This small molecule binds to this protein.
Small molecule (SMILES): CC[C@H](C)[C@H](NC(=O)[C@H](CO)NC(=O)[C@H](CCCN=C(N)N)NC(=O)[C@@H](NC(=O)[C@@H]1CCCN1C(=O)[C@@H]1CCCN1C(=O)[C@H](C)N)C(C)C)C(=O)N[C@H](C=O)Cc1ccc(O)cc1

Sequence of chain 7.U:
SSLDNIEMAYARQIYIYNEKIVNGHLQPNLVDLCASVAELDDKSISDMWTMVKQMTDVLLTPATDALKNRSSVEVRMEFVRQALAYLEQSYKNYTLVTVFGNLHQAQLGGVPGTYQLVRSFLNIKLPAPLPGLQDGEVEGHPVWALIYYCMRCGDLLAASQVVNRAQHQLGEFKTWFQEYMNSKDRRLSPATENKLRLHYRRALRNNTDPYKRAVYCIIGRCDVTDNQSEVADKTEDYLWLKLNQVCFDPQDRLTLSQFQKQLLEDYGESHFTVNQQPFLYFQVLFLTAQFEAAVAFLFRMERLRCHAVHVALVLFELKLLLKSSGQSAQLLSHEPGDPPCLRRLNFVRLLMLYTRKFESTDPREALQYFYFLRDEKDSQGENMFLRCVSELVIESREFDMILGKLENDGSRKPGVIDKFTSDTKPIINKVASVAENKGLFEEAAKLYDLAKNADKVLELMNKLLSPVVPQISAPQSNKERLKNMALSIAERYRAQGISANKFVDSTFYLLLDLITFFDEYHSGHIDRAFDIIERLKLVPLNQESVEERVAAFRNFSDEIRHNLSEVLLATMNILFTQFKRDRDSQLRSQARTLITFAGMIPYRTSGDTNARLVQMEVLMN

Binding-site contacts:
Ligand atom CB contacts residue LEU286 of chain 7.U at 3.9 Å (hydrophobic).
Ligand atom N contacts residue ASN227 of chain 7.U at 3.0 Å (h-bond).
Ligand atom O contacts residue LYS234 of chain 7.U at 3.6 Å.
Ligand atom CG2 contacts residue GLU236 of chain 7.U at 3.3 Å.
Ligand atom O contacts residue HIS277 of chain 7.U at 3.4 Å.
Ligand atom CG2 contacts residue PHE278 of chain 7.U at 3.7 Å (hydrophobic).
Ligand atom C contacts residue THR235 of chain 7.U at 3.6 Å.
Ligand atom C contacts residue THR235 of chain 7.U at 3.6 Å.
Ligand atom C contacts residue ASN227 of chain 7.U at 3.5 Å.
Ligand atom N contacts residue THR235 of chain 7.U at 3.5 Å (h-bond).
Ligand atom CG2 contacts residue HIS277 of chain 7.U at 3.3 Å.
Ligand atom CD1 contacts residue TYR91 of chain 7.U at 3.9 Å (hydrophobic).
Ligand atom CG1 contacts residue VAL280 of chain 7.U at 4.0 Å (hydrophobic).
Ligand atom CG2 contacts residue ASN281 of chain 7.U at 3.6 Å.
Ligand atom N contacts residue THR235 of chain 7.U at 3.9 Å.
Ligand atom O contacts residue ASN227 of chain 7.U at 3.6 Å.
Ligand atom CG2 contacts residue LEU286 of chain 7.U at 3.7 Å (hydrophobic).
Ligand atom CG contacts residue HIS277 of chain 7.U at 3.8 Å.
Ligand atom C contacts residue LEU286 of chain 7.U at 3.8 Å (hydrophobic).
Ligand atom CD1 contacts residue TYR94 of chain 7.U at 3.5 Å (hydrophobic).
Ligand atom CG1 contacts residue TYR94 of chain 7.U at 3.8 Å (hydrophobic).
Ligand atom O contacts residue LEU286 of chain 7.U at 3.2 Å.
Ligand atom N contacts residue TYR273 of chain 7.U at 3.9 Å.
Ligand atom CG contacts residue LYS234 of chain 7.U at 3.3 Å.
Ligand atom CB contacts residue HIS277 of chain 7.U at 3.7 Å.
Ligand atom CD contacts residue TYR273 of chain 7.U at 3.3 Å (hydrophobic).
Ligand atom CG contacts residue TYR273 of chain 7.U at 3.6 Å (hydrophobic).
Ligand atom O contacts residue THR235 of chain 7.U at 3.1 Å (h-bond).
Ligand atom C contacts residue THR235 of chain 7.U at 3.6 Å.
Ligand atom CG contacts residue ASP233 of chain 7.U at 3.0 Å.
Ligand atom CD contacts residue HIS277 of chain 7.U at 3.9 Å.
Ligand atom O contacts residue TYR94 of chain 7.U at 2.9 Å.
Ligand atom CB contacts residue TYR238 of chain 7.U at 3.6 Å (hydrophobic).
Ligand atom CB contacts residue ASP233 of chain 7.U at 3.0 Å.
Ligand atom CA contacts residue ASN227 of chain 7.U at 3.7 Å.
Ligand atom C contacts residue TYR94 of chain 7.U at 4.0 Å (hydrophobic).
Ligand atom O contacts residue ASN281 of chain 7.U at 2.6 Å (h-bond).
Ligand atom O contacts residue THR235 of chain 7.U at 3.0 Å (h-bond).
Ligand atom CA contacts residue THR235 of chain 7.U at 3.6 Å.
Ligand atom C contacts residue ASN281 of chain 7.U at 3.8 Å.